Sequence of chain 1.D:
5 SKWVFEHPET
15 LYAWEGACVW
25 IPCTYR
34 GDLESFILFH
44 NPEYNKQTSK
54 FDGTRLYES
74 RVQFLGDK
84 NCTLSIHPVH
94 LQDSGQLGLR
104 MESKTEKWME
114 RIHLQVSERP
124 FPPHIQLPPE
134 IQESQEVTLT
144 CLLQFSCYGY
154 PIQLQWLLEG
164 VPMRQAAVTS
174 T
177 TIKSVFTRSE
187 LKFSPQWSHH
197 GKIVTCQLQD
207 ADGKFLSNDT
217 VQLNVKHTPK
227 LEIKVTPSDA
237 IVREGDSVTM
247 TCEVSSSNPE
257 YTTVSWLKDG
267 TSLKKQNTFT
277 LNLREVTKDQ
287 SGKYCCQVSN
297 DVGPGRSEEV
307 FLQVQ

This small molecule binds to this protein.
Small molecule (SMILES): CC(=O)N[C@H]1[C@H](O[C@H]2[C@H](O)[C@@H](NC(C)=O)CO[C@@H]2CO)O[C@H](CO)[C@@H](O[C@@H]2O[C@H](CO)[C@@H](O)[C@H](O[C@H]3O[C@H](CO)[C@@H](O)[C@H](O)[C@@H]3O)[C@@H]2O)[C@@H]1O

Binding-site contacts:
Ligand atom O4 contacts residue TYR151 of chain 1.D at 3.7 Å.
Ligand atom O3 contacts residue TRP24 of chain 1.D at 3.4 Å.
Ligand atom O5 contacts residue TYR151 of chain 1.D at 4.0 Å.
Ligand atom C8 contacts residue THR28 of chain 1.D at 3.5 Å.
Ligand atom O5 contacts residue TRP24 of chain 1.D at 3.6 Å.
Ligand atom C1 contacts residue ASN84 of chain 1.D at 1.4 Å.
Ligand atom C5 contacts residue TYR151 of chain 1.D at 4.1 Å (hydrophobic).
Ligand atom O6 contacts residue TYR151 of chain 1.D at 3.7 Å.
Ligand atom C3 contacts residue TRP24 of chain 1.D at 3.9 Å (hydrophobic).
Ligand atom C4 contacts residue TYR151 of chain 1.D at 3.8 Å (hydrophobic).
Ligand atom C6 contacts residue TYR151 of chain 1.D at 3.0 Å (hydrophobic).
Ligand atom C5 contacts residue ASN84 of chain 1.D at 3.7 Å.
Ligand atom C3 contacts residue ASN84 of chain 1.D at 3.8 Å.
Ligand atom C1 contacts residue THR86 of chain 1.D at 4.0 Å.
Ligand atom C7 contacts residue THR86 of chain 1.D at 3.8 Å.
Ligand atom O5 contacts residue ASN84 of chain 1.D at 2.4 Å (h-bond).
Ligand atom O5 contacts residue TYR151 of chain 1.D at 4.1 Å.
Ligand atom O6 contacts residue TYR151 of chain 1.D at 3.5 Å (h-bond).
Ligand atom C5 contacts residue LEU78 of chain 1.D at 3.5 Å (hydrophobic).
Ligand atom C2 contacts residue THR86 of chain 1.D at 4.1 Å.
Ligand atom O7 contacts residue ASN84 of chain 1.D at 3.8 Å.
Ligand atom C8 contacts residue THR86 of chain 1.D at 3.5 Å.
Ligand atom C7 contacts residue ASN84 of chain 1.D at 3.6 Å.
Ligand atom C5 contacts residue TYR151 of chain 1.D at 3.7 Å (hydrophobic).
Ligand atom C1 contacts residue LEU78 of chain 1.D at 3.5 Å (hydrophobic).
Ligand atom O4 contacts residue TRP24 of chain 1.D at 3.9 Å.
Ligand atom C3 contacts residue THR86 of chain 1.D at 4.2 Å.
Ligand atom O2 contacts residue THR174 of chain 1.D at 3.4 Å (h-bond).
Ligand atom N2 contacts residue ASN84 of chain 1.D at 2.9 Å (h-bond).
Ligand atom C1 contacts residue TYR151 of chain 1.D at 3.5 Å (hydrophobic).
Ligand atom C3 contacts residue TYR151 of chain 1.D at 3.4 Å (hydrophobic).
Ligand atom C2 contacts residue ASN84 of chain 1.D at 2.5 Å.
Ligand atom N2 contacts residue THR86 of chain 1.D at 3.1 Å.
Ligand atom C4 contacts residue ASN84 of chain 1.D at 4.2 Å.
Ligand atom C6 contacts residue LEU78 of chain 1.D at 3.9 Å (hydrophobic).
Ligand atom C8 contacts residue CYS27 of chain 1.D at 3.5 Å (hydrophobic).
Ligand atom O6 contacts residue TRP24 of chain 1.D at 3.6 Å.
Ligand atom O5 contacts residue LEU78 of chain 1.D at 3.2 Å (h-bond).
Ligand atom C4 contacts residue TYR151 of chain 1.D at 4.2 Å (hydrophobic).
Ligand atom C2 contacts residue TYR151 of chain 1.D at 3.9 Å (hydrophobic).